Sequence of chain 1.B:
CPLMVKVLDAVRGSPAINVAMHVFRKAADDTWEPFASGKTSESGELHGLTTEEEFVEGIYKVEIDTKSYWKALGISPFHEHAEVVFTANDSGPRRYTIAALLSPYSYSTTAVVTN

The small molecule below binds the protein below.
Small molecule (SMILES): CCc1oc2c(F)ccc(F)c2c1C(=O)c1cc(I)c(O)c(I)c1

Binding-site contacts:
Ligand atom CAV contacts residue ALA140 of chain 1.B at 3.5 Å (hydrophobic).
Ligand atom OAM contacts residue WH01 of chain 2.D at 3.1 Å.
Ligand atom CAT contacts residue ALA141 of chain 2.B at 3.4 Å (hydrophobic).
Ligand atom CAE contacts residue WH01 of chain 2.D at 0.6 Å.
Ligand atom FAW contacts residue LEU49 of chain 2.B at 3.0 Å.
Ligand atom CAR contacts residue ALA140 of chain 2.B at 3.2 Å (hydrophobic).
Ligand atom CAK contacts residue WH01 of chain 2.D at 1.0 Å.
Ligand atom CAT contacts residue WH01 of chain 2.D at 0.8 Å.
Ligand atom CAC contacts residue WH01 of chain 2.D at 1.4 Å.
Ligand atom OAM contacts residue THR151 of chain 1.B at 3.1 Å.
Ligand atom IAP contacts residue WH01 of chain 2.D at 0.9 Å.
Ligand atom CAH contacts residue WH01 of chain 2.D at 1.4 Å.
Ligand atom OAB contacts residue WH01 of chain 2.D at 0.6 Å.
Ligand atom CAI contacts residue WH01 of chain 2.D at 0.5 Å.
Ligand atom CAR contacts residue ALA141 of chain 2.B at 3.2 Å (hydrophobic).
Ligand atom CAG contacts residue WH01 of chain 2.D at 0.9 Å.
Ligand atom FAW contacts residue WH01 of chain 2.D at 2.9 Å.
Ligand atom CAT contacts residue ALA140 of chain 2.B at 3.5 Å (hydrophobic).
Ligand atom CAU contacts residue WH01 of chain 2.D at 0.8 Å.
Ligand atom CAS contacts residue WH01 of chain 2.D at 1.2 Å.
Ligand atom CAR contacts residue WH01 of chain 2.D at 1.1 Å.
Ligand atom CAV contacts residue SER149 of chain 1.B at 3.3 Å.
Ligand atom CAL contacts residue WH01 of chain 2.D at 0.8 Å.
Ligand atom CAR contacts residue LEU142 of chain 2.B at 3.5 Å (hydrophobic).
Ligand atom OAM contacts residue LEU49 of chain 2.B at 3.2 Å.
Ligand atom CAF contacts residue LEU49 of chain 2.B at 3.4 Å (hydrophobic).
Ligand atom IAN contacts residue WH01 of chain 2.D at 1.8 Å.
Ligand atom OAO contacts residue WH01 of chain 2.D at 0.2 Å (h-bond).
Ligand atom OAM contacts residue ALA140 of chain 1.B at 3.0 Å.
Ligand atom CAA contacts residue WH01 of chain 2.D at 0.7 Å.
Ligand atom OAO contacts residue LYS47 of chain 2.B at 3.0 Å (salt-bridge).
Ligand atom CAT contacts residue LEU142 of chain 2.B at 3.3 Å (hydrophobic).
Ligand atom FAX contacts residue WH01 of chain 2.D at 1.7 Å.
Ligand atom CAJ contacts residue WH01 of chain 2.D at 0.9 Å.
Ligand atom CAQ contacts residue WH01 of chain 2.D at 1.7 Å.
Ligand atom CAV contacts residue WH01 of chain 2.D at 0.9 Å.
Ligand atom CAD contacts residue WH01 of chain 2.D at 1.0 Å.
Ligand atom CAF contacts residue WH01 of chain 2.D at 2.1 Å.
Ligand atom OAO contacts residue LYS47 of chain 1.B at 3.2 Å (salt-bridge).
Ligand atom CAU contacts residue ALA140 of chain 1.B at 3.4 Å (hydrophobic).

Sequence of chain 2.B:
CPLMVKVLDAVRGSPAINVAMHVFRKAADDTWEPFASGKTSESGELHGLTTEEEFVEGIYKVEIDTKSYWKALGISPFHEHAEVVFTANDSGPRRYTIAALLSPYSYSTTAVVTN